Binding-site contacts:
Ligand atom C8 contacts residue HIS413 of chain 12.A at 3.9 Å.
Ligand atom N6 contacts residue GLY422 of chain 12.A at 3.3 Å (h-bond).
Ligand atom C4 contacts residue ASP201 of chain 12.A at 3.5 Å.
Ligand atom C5 contacts residue ARG91 of chain 12.A at 4.2 Å.
Ligand atom C2' contacts residue PRO414 of chain 12.A at 3.6 Å (hydrophobic).
Ligand atom C4 contacts residue VAL202 of chain 12.A at 3.7 Å (hydrophobic).
Ligand atom N4 contacts residue ASP201 of chain 12.A at 2.6 Å.
Ligand atom OP2 contacts residue ASP409 of chain 37.A at 3.2 Å (salt-bridge).
Ligand atom C6 contacts residue GLY422 of chain 12.A at 3.7 Å.
Ligand atom C2 contacts residue PRO203 of chain 12.A at 4.0 Å (hydrophobic).
Ligand atom C2 contacts residue GLY422 of chain 12.A at 3.2 Å.
Ligand atom O3' contacts residue PRO414 of chain 12.A at 4.2 Å.
Ligand atom N7 contacts residue HIS413 of chain 12.A at 4.2 Å.
Ligand atom C5 contacts residue ASP201 of chain 12.A at 3.3 Å.
Ligand atom C4 contacts residue PRO203 of chain 12.A at 4.0 Å (hydrophobic).
Ligand atom C6 contacts residue SER415 of chain 12.A at 4.1 Å.
Ligand atom N7 contacts residue SER415 of chain 12.A at 3.9 Å.
Ligand atom C2 contacts residue VAL202 of chain 12.A at 4.1 Å (hydrophobic).
Ligand atom C6 contacts residue PRO203 of chain 12.A at 4.0 Å (hydrophobic).
Ligand atom C5 contacts residue PRO203 of chain 12.A at 4.0 Å (hydrophobic).
Ligand atom C6 contacts residue PRO203 of chain 12.A at 4.0 Å (hydrophobic).
Ligand atom N6 contacts residue SER415 of chain 12.A at 3.8 Å.
Ligand atom N1 contacts residue PRO203 of chain 12.A at 3.8 Å.
Ligand atom N1 contacts residue PRO203 of chain 12.A at 4.2 Å.
Ligand atom N3 contacts residue ASP201 of chain 12.A at 4.2 Å.
Ligand atom C5 contacts residue PRO203 of chain 12.A at 3.8 Å (hydrophobic).
Ligand atom C1' contacts residue PRO203 of chain 12.A at 4.1 Å (hydrophobic).
Ligand atom C6 contacts residue VAL202 of chain 12.A at 4.1 Å (hydrophobic).
Ligand atom N6 contacts residue PHE421 of chain 12.A at 3.8 Å.
Ligand atom N6 contacts residue VAL202 of chain 12.A at 4.2 Å.
Ligand atom N7 contacts residue PRO203 of chain 12.A at 4.1 Å.
Ligand atom N1 contacts residue GLY422 of chain 12.A at 2.9 Å (h-bond).
Ligand atom C2' contacts residue HIS413 of chain 12.A at 3.7 Å.
Ligand atom N7 contacts residue ASN392 of chain 12.A at 4.2 Å.
Ligand atom C4 contacts residue PRO203 of chain 12.A at 4.1 Å (hydrophobic).
Ligand atom N6 contacts residue GLY420 of chain 12.A at 3.7 Å.
Ligand atom C2' contacts residue PRO203 of chain 12.A at 3.3 Å (hydrophobic).
Ligand atom C5 contacts residue VAL202 of chain 12.A at 3.6 Å (hydrophobic).
Ligand atom N4 contacts residue VAL202 of chain 12.A at 2.9 Å (h-bond).
Ligand atom N1 contacts residue VAL202 of chain 12.A at 3.5 Å.

Sequence of chain 37.A:
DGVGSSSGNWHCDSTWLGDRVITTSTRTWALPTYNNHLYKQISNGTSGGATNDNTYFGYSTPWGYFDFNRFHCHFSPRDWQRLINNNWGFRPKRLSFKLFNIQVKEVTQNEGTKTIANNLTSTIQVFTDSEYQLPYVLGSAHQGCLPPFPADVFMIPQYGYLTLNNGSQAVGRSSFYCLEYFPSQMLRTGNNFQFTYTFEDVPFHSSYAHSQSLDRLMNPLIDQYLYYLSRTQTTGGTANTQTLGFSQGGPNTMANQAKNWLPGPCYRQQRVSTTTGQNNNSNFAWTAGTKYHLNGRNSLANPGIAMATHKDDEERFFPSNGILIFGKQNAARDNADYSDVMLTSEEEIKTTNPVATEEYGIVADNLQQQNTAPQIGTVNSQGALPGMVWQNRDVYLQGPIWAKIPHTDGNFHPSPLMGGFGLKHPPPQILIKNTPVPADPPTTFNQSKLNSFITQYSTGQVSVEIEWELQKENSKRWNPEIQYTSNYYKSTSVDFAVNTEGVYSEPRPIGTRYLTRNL

Sequence of chain 12.A:
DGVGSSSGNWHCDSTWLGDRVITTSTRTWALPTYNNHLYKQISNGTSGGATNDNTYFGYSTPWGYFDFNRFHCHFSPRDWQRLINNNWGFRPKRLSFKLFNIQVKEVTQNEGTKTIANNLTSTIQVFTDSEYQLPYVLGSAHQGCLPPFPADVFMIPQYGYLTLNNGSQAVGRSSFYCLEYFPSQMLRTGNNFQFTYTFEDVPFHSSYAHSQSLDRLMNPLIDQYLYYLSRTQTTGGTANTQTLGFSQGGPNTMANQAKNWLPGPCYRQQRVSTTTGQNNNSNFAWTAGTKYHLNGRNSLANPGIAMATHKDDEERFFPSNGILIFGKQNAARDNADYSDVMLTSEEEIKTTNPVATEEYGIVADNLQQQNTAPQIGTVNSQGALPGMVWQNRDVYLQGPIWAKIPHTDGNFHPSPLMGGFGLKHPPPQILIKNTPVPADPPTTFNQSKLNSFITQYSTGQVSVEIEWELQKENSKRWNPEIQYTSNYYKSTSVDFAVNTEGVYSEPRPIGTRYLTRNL

This small molecule binds to this protein.
Small molecule (SMILES): Nc1ccn([C@H]2C[C@H](O[P](=O)(O)OC[C@H]3O[C@@H](n4cnc5c(N)ncnc54)C[C@@H]3O)[C@@H](CO)O2)c(=O)n1